This protein binds this small molecule.
Small molecule (SMILES): C=CC1=C(C)C(=CC2=N/C(=C\c3[nH]c(/C=C4\NC(=O)C(C)=C4CC)c(C)c3CCC(=O)O)C(CCC(=O)O)=C2C)NC1=O

Sequence of chain 1.A:
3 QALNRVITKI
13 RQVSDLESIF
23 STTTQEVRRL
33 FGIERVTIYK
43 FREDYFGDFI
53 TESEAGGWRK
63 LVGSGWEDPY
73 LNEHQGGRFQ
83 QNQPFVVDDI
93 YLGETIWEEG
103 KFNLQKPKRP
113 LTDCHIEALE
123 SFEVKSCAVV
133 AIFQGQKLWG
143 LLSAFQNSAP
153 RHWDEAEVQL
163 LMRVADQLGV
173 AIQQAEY

Binding-site contacts:
Ligand atom C1B contacts residue TRP68 of chain 1.A at 3.4 Å (hydrophobic).
Ligand atom OB contacts residue PHE147 of chain 1.A at 3.5 Å.
Ligand atom CGA contacts residue ARG80 of chain 1.A at 3.2 Å.
Ligand atom C1C contacts residue ASP70 of chain 1.A at 3.5 Å.
Ligand atom CBB contacts residue PHE51 of chain 1.A at 3.4 Å (hydrophobic).
Ligand atom CAC contacts residue CYS116 of chain 1.A at 1.9 Å (hydrophobic).
Ligand atom O2D contacts residue THR114 of chain 1.A at 3.5 Å (h-bond).
Ligand atom O1A contacts residue ARG80 of chain 1.A at 3.0 Å (salt-bridge).
Ligand atom C3B contacts residue TRP68 of chain 1.A at 3.5 Å (hydrophobic).
Ligand atom C4A contacts residue HIS117 of chain 1.A at 3.6 Å.
Ligand atom ND contacts residue ASP70 of chain 1.A at 3.1 Å (salt-bridge).
Ligand atom NB contacts residue TRP68 of chain 1.A at 3.4 Å.
Ligand atom C1C contacts residue PRO71 of chain 1.A at 3.4 Å (hydrophobic).
Ligand atom O2A contacts residue TYR72 of chain 1.A at 3.5 Å.
Ligand atom O2A contacts residue ARG80 of chain 1.A at 3.1 Å (salt-bridge).
Ligand atom C2C contacts residue PRO71 of chain 1.A at 3.4 Å (hydrophobic).
Ligand atom CHD contacts residue CYS116 of chain 1.A at 3.5 Å (hydrophobic).
Ligand atom NC contacts residue ASP70 of chain 1.A at 2.8 Å (salt-bridge).
Ligand atom OC contacts residue TRP68 of chain 1.A at 2.9 Å (h-bond).
Ligand atom C3D contacts residue TYR72 of chain 1.A at 3.4 Å (hydrophobic).
Ligand atom C1A contacts residue HIS117 of chain 1.A at 3.3 Å.
Ligand atom OB contacts residue SER145 of chain 1.A at 3.0 Å (h-bond).
Ligand atom NA contacts residue HIS117 of chain 1.A at 3.4 Å.
Ligand atom OC contacts residue ASP70 of chain 1.A at 3.5 Å (salt-bridge).
Ligand atom NA contacts residue ASP70 of chain 1.A at 2.8 Å (salt-bridge).
Ligand atom C4B contacts residue TRP68 of chain 1.A at 3.5 Å (hydrophobic).
Ligand atom CHB contacts residue TRP68 of chain 1.A at 3.5 Å (hydrophobic).
Ligand atom OB contacts residue VAL131 of chain 1.A at 3.2 Å.
Ligand atom CMA contacts residue PHE81 of chain 1.A at 3.5 Å (hydrophobic).
Ligand atom C4A contacts residue ASP70 of chain 1.A at 3.5 Å.
Ligand atom CBB contacts residue SER145 of chain 1.A at 3.3 Å.
Ligand atom CBC contacts residue CYS116 of chain 1.A at 2.9 Å (hydrophobic).
Ligand atom CAD contacts residue TYR72 of chain 1.A at 3.5 Å (hydrophobic).
Ligand atom CMB contacts residue TRP68 of chain 1.A at 3.5 Å (hydrophobic).
Ligand atom C2A contacts residue HIS117 of chain 1.A at 3.5 Å.
Ligand atom C3C contacts residue CYS116 of chain 1.A at 2.9 Å (hydrophobic).
Ligand atom C2B contacts residue TRP68 of chain 1.A at 3.3 Å (hydrophobic).
Ligand atom O2D contacts residue HIS117 of chain 1.A at 3.0 Å (h-bond).
Ligand atom O1D contacts residue THR114 of chain 1.A at 2.5 Å (h-bond).
Ligand atom C4C contacts residue CYS116 of chain 1.A at 3.5 Å (hydrophobic).